Sequence of chain 1.B:
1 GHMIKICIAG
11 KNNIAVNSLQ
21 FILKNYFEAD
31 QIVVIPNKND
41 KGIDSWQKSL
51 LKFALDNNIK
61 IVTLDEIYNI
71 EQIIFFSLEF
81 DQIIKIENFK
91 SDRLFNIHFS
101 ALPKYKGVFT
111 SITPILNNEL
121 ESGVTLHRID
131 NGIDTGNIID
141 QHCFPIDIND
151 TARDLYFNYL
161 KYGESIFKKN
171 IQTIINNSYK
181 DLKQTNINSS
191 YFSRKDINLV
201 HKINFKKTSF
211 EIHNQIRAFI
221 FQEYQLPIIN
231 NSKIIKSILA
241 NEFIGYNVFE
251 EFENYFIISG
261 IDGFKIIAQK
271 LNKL

Binding-site contacts:
Ligand atom C6 contacts residue TYR224 of chain 1.B at 3.6 Å (hydrophobic).
Ligand atom N3 contacts residue TYR224 of chain 1.B at 3.2 Å.
Ligand atom O1B contacts residue PHE109 of chain 1.B at 2.8 Å (h-bond).
Ligand atom O4 contacts residue TYR224 of chain 1.B at 3.7 Å.
Ligand atom O1F contacts residue ASN96 of chain 1.B at 3.2 Å (h-bond).
Ligand atom C2 contacts residue GLN225 of chain 1.B at 3.6 Å.
Ligand atom O2Q contacts residue GLY107 of chain 1.B at 2.8 Å (h-bond).
Ligand atom C1F contacts residue HIS98 of chain 1.B at 3.5 Å.
Ligand atom O1B contacts residue ARG194 of chain 1.B at 2.9 Å (salt-bridge).
Ligand atom N3Q contacts residue FON1 of chain 1.H at 3.3 Å (h-bond).
Ligand atom O3' contacts residue SER111 of chain 1.B at 3.1 Å (h-bond).
Ligand atom C4 contacts residue TYR224 of chain 1.B at 3.4 Å (hydrophobic).
Ligand atom O1F contacts residue ASP134 of chain 1.B at 3.3 Å (salt-bridge).
Ligand atom O1A contacts residue LYS11 of chain 1.B at 2.8 Å (salt-bridge).
Ligand atom C5' contacts residue TYR156 of chain 1.B at 3.5 Å (hydrophobic).
Ligand atom N1 contacts residue TYR224 of chain 1.B at 3.5 Å.
Ligand atom O2A contacts residue ARG194 of chain 1.B at 3.2 Å (salt-bridge).
Ligand atom C5 contacts residue TYR224 of chain 1.B at 3.5 Å (hydrophobic).
Ligand atom O4' contacts residue TYR224 of chain 1.B at 3.4 Å.
Ligand atom O3' contacts residue PHE109 of chain 1.B at 3.3 Å.
Ligand atom C1F contacts residue FON1 of chain 1.H at 3.6 Å.
Ligand atom O3' contacts residue THR110 of chain 1.B at 3.3 Å (h-bond).
Ligand atom O1F contacts residue HIS98 of chain 1.B at 2.9 Å (h-bond).
Ligand atom C1F contacts residue ASP134 of chain 1.B at 3.5 Å.
Ligand atom O2B contacts residue THR110 of chain 1.B at 3.4 Å (h-bond).
Ligand atom O4Q contacts residue FON1 of chain 1.H at 3.6 Å.
Ligand atom O1B contacts residue VAL108 of chain 1.B at 3.6 Å.
Ligand atom O4' contacts residue PHE221 of chain 1.B at 3.3 Å.
Ligand atom PB contacts residue PHE109 of chain 1.B at 3.5 Å.
Ligand atom C5M contacts residue TYR224 of chain 1.B at 3.6 Å (hydrophobic).
Ligand atom C6Q contacts residue GLU79 of chain 1.B at 3.5 Å.
Ligand atom C1' contacts residue PHE221 of chain 1.B at 3.4 Å (hydrophobic).
Ligand atom O4Q contacts residue PHE80 of chain 1.B at 2.8 Å (h-bond).
Ligand atom O2 contacts residue GLN225 of chain 1.B at 2.9 Å (h-bond).
Ligand atom O5Q contacts residue ARG194 of chain 1.B at 3.2 Å (salt-bridge).
Ligand atom O2B contacts residue PHE109 of chain 1.B at 3.5 Å (h-bond).
Ligand atom N3 contacts residue GLN225 of chain 1.B at 2.8 Å (h-bond).
Ligand atom C2 contacts residue TYR224 of chain 1.B at 3.5 Å (hydrophobic).
Ligand atom O4 contacts residue LEU199 of chain 1.B at 3.3 Å.
Ligand atom C4Q contacts residue PHE80 of chain 1.B at 3.4 Å (hydrophobic).

A protein and the small-molecule ligand that binds it are described below.
Small molecule (SMILES): Cc1cn([C@H]2C[C@H](O)[C@@H](COP(=O)(O)OP(=O)(O)O[C@H]3O[C@H](C)[C@H](O)[C@H](NC=O)[C@H]3O)O2)c(=O)[nH]c1=O